Sequence of chain 2.D:
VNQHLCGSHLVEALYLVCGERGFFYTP

Sequence of chain 3.B:
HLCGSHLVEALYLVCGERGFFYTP

Sequence of chain 2.B:
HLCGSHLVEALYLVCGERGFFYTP

This small molecule binds to this protein.
Small molecule (SMILES): NC(=[NH2+])NCCC[C@H](N)C(=O)O

Binding-site contacts:
Ligand atom NE contacts residue LEU17 of chain 2.D at 3.5 Å.
Ligand atom N contacts residue TYR16 of chain 2.D at 4.2 Å.
Ligand atom OXT contacts residue HIS5 of chain 3.B at 2.7 Å (h-bond).
Ligand atom CZ contacts residue GLU13 of chain 3.B at 3.9 Å.
Ligand atom NH1 contacts residue GLU13 of chain 2.D at 3.5 Å.
Ligand atom OXT contacts residue HIS10 of chain 3.B at 3.4 Å.
Ligand atom N contacts residue GLY8 of chain 2.B at 4.2 Å.
Ligand atom CB contacts residue LEU6 of chain 3.B at 3.7 Å (hydrophobic).
Ligand atom CB contacts residue HIS10 of chain 3.B at 3.4 Å.
Ligand atom OXT contacts residue CYS7 of chain 3.B at 3.0 Å (h-bond).
Ligand atom CG contacts residue LEU6 of chain 3.B at 4.3 Å (hydrophobic).
Ligand atom CZ contacts residue SER9 of chain 2.B at 3.5 Å.
Ligand atom CD contacts residue HIS10 of chain 3.B at 3.5 Å.
Ligand atom O contacts residue HIS10 of chain 3.B at 3.3 Å.
Ligand atom CD contacts residue TYR16 of chain 2.D at 4.3 Å (hydrophobic).
Ligand atom CA contacts residue HIS5 of chain 3.B at 3.8 Å.
Ligand atom C contacts residue CYS7 of chain 3.B at 4.2 Å (hydrophobic).
Ligand atom CG contacts residue HIS10 of chain 3.B at 3.5 Å.
Ligand atom CB contacts residue HIS5 of chain 3.B at 3.7 Å.
Ligand atom CD contacts residue LEU17 of chain 2.D at 3.6 Å (hydrophobic).
Ligand atom CD contacts residue SER9 of chain 2.B at 3.8 Å.
Ligand atom CG contacts residue SER9 of chain 2.B at 3.1 Å.
Ligand atom C contacts residue HIS10 of chain 3.B at 3.2 Å.
Ligand atom NE contacts residue TYR16 of chain 2.D at 4.0 Å.
Ligand atom NH1 contacts residue LEU17 of chain 2.D at 4.2 Å.
Ligand atom NH2 contacts residue HIS10 of chain 3.B at 3.0 Å (h-bond).
Ligand atom CA contacts residue HIS10 of chain 3.B at 3.4 Å.
Ligand atom N contacts residue HIS5 of chain 3.B at 4.0 Å.
Ligand atom OXT contacts residue LEU6 of chain 3.B at 3.4 Å.
Ligand atom CD contacts residue LEU6 of chain 3.B at 3.8 Å (hydrophobic).
Ligand atom CZ contacts residue LEU17 of chain 2.D at 4.1 Å (hydrophobic).
Ligand atom NE contacts residue SER9 of chain 2.B at 3.5 Å (h-bond).
Ligand atom CZ contacts residue HIS10 of chain 3.B at 3.9 Å.
Ligand atom NH1 contacts residue SER9 of chain 2.B at 3.7 Å.
Ligand atom O contacts residue HIS5 of chain 3.B at 4.1 Å.
Ligand atom C contacts residue HIS5 of chain 3.B at 3.3 Å.
Ligand atom NH2 contacts residue GLU13 of chain 3.B at 3.3 Å.
Ligand atom NH2 contacts residue SER9 of chain 2.B at 3.8 Å.
Ligand atom CG contacts residue TYR16 of chain 2.D at 4.0 Å (hydrophobic).
Ligand atom NE contacts residue HIS10 of chain 3.B at 4.2 Å.